Sequence of chain 3.B:
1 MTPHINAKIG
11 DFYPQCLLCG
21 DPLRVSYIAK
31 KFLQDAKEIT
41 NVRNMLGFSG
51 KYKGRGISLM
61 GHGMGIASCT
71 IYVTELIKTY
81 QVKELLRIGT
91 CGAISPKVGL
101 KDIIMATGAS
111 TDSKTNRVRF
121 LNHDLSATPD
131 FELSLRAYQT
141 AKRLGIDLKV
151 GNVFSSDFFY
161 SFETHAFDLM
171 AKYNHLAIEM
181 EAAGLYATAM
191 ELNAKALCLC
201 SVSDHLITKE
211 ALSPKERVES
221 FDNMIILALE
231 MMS

This protein binds this small molecule.
Small molecule (SMILES): Clc1nc(OCc2ccccc2)c2[nH]cnc2n1

Binding-site contacts:
Ligand atom CL1 contacts residue MET180 of chain 3.B at 3.5 Å.
Ligand atom C8 contacts residue SER203 of chain 3.B at 3.2 Å.
Ligand atom N3 contacts residue TRS1 of chain 3.N at 3.5 Å.
Ligand atom N7 contacts residue SER203 of chain 3.B at 3.3 Å (h-bond).
Ligand atom N1 contacts residue PHE159 of chain 3.B at 3.6 Å.
Ligand atom C8 contacts residue TRS1 of chain 3.N at 3.6 Å.
Ligand atom C8 contacts residue THR90 of chain 3.B at 3.4 Å.
Ligand atom C8 contacts residue CYS91 of chain 3.B at 3.2 Å (hydrophobic).
Ligand atom C8 contacts residue ASP204 of chain 3.B at 3.6 Å.
Ligand atom N9 contacts residue CYS91 of chain 3.B at 3.4 Å.
Ligand atom C4 contacts residue ILE178 of chain 3.B at 3.7 Å (hydrophobic).
Ligand atom C9 contacts residue GOL1 of chain 3.T at 3.6 Å.
Ligand atom CL1 contacts residue PHE158 of chain 3.B at 3.3 Å.
Ligand atom C13 contacts residue ILE94 of chain 3.B at 3.6 Å (hydrophobic).
Ligand atom O1 contacts residue ASP204 of chain 3.B at 3.6 Å.
Ligand atom C4 contacts residue PHE159 of chain 3.B at 3.7 Å (hydrophobic).
Ligand atom CL1 contacts residue ILE178 of chain 3.B at 3.8 Å.
Ligand atom C6 contacts residue PHE159 of chain 3.B at 3.3 Å (hydrophobic).
Ligand atom N9 contacts residue TRS1 of chain 3.N at 2.9 Å (h-bond).
Ligand atom C2 contacts residue PHE159 of chain 3.B at 3.6 Å (hydrophobic).
Ligand atom N7 contacts residue CYS91 of chain 3.B at 3.4 Å.
Ligand atom N1 contacts residue ILE178 of chain 3.B at 3.8 Å.
Ligand atom N3 contacts residue GLU179 of chain 3.B at 3.4 Å.
Ligand atom C9 contacts residue PHE159 of chain 3.B at 3.8 Å (hydrophobic).
Ligand atom N9 contacts residue THR90 of chain 3.B at 3.4 Å (h-bond).
Ligand atom C5 contacts residue CYS91 of chain 3.B at 3.8 Å (hydrophobic).
Ligand atom C12 contacts residue ALA93 of chain 3.B at 3.8 Å (hydrophobic).
Ligand atom C5 contacts residue PHE159 of chain 3.B at 3.4 Å (hydrophobic).
Ligand atom N3 contacts residue ILE178 of chain 3.B at 3.5 Å (h-bond).
Ligand atom C4 contacts residue TRS1 of chain 3.N at 3.5 Å.
Ligand atom O1 contacts residue PHE159 of chain 3.B at 3.6 Å.
Ligand atom C14 contacts residue PHE167 of chain 3.B at 3.6 Å (hydrophobic).
Ligand atom N7 contacts residue ASP204 of chain 3.B at 2.7 Å (salt-bridge).
Ligand atom C5 contacts residue ASP204 of chain 3.B at 3.7 Å.
Ligand atom C15 contacts residue ILE178 of chain 3.B at 3.6 Å (hydrophobic).
Ligand atom N7 contacts residue GLY92 of chain 3.B at 3.5 Å (h-bond).
Ligand atom C5 contacts residue GLY92 of chain 3.B at 3.5 Å.
Ligand atom C14 contacts residue ILE178 of chain 3.B at 3.5 Å (hydrophobic).
Ligand atom C2 contacts residue ILE178 of chain 3.B at 3.7 Å (hydrophobic).
Ligand atom C12 contacts residue LEU206 of chain 3.B at 3.8 Å (hydrophobic).